Sequence of chain 1.D:
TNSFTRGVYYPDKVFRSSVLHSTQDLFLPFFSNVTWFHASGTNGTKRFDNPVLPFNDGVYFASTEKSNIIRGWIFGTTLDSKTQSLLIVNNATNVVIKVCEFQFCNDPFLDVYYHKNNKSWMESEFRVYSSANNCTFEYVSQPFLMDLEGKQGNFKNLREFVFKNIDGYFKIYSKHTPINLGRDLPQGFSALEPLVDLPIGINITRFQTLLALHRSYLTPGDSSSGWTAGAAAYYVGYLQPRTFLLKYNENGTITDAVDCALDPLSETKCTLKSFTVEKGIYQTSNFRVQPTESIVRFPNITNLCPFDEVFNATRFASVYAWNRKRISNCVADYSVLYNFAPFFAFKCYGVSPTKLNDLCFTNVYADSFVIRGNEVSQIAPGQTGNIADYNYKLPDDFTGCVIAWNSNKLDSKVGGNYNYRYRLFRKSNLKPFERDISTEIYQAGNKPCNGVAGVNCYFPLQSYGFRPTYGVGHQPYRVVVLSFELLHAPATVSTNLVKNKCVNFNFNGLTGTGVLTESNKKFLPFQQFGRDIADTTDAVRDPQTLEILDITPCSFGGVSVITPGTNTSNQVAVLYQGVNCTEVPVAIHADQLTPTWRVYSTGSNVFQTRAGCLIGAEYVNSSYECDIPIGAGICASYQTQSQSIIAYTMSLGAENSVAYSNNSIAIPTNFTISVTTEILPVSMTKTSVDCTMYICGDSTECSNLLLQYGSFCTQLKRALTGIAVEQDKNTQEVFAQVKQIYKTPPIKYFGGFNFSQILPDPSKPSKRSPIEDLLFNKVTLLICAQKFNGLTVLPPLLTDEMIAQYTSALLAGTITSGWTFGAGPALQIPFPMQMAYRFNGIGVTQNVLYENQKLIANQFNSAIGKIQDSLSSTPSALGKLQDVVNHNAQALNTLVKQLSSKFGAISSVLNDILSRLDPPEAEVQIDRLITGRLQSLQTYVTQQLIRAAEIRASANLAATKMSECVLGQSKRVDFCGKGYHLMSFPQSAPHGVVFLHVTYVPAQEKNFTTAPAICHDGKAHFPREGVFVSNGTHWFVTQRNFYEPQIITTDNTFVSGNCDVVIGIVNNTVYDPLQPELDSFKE

The protein below binds the small molecule below.
Small molecule (SMILES): CC(=O)N[C@@H]1[C@@H](O)[C@H](O)[C@@H](CO)O[C@H]1O

Binding-site contacts:
Ligand atom O5 contacts residue ASN61 of chain 1.D at 3.1 Å.
Ligand atom C6 contacts residue TRP258 of chain 1.D at 4.0 Å (hydrophobic).
Ligand atom C1 contacts residue TRP258 of chain 1.D at 3.7 Å (hydrophobic).
Ligand atom C1 contacts residue ASN61 of chain 1.D at 3.9 Å.
Ligand atom O6 contacts residue TRP258 of chain 1.D at 3.3 Å.
Ligand atom O6 contacts residue ASN61 of chain 1.D at 3.3 Å.
Ligand atom C7 contacts residue GLY257 of chain 1.D at 4.2 Å.
Ligand atom C2 contacts residue TRP258 of chain 1.D at 4.1 Å (hydrophobic).
Ligand atom O7 contacts residue TRP258 of chain 1.D at 3.1 Å (h-bond).
Ligand atom C8 contacts residue TRP258 of chain 1.D at 3.7 Å (hydrophobic).
Ligand atom C8 contacts residue GLY257 of chain 1.D at 3.7 Å.
Ligand atom O7 contacts residue GLY257 of chain 1.D at 4.3 Å.
Ligand atom C3 contacts residue TRP258 of chain 1.D at 3.8 Å (hydrophobic).
Ligand atom C5 contacts residue ASN61 of chain 1.D at 3.9 Å.
Ligand atom O4 contacts residue TRP258 of chain 1.D at 3.8 Å.
Ligand atom C5 contacts residue TRP258 of chain 1.D at 3.4 Å (hydrophobic).
Ligand atom C4 contacts residue TRP258 of chain 1.D at 3.9 Å (hydrophobic).
Ligand atom O5 contacts residue TRP258 of chain 1.D at 3.6 Å.
Ligand atom C7 contacts residue TRP258 of chain 1.D at 3.4 Å (hydrophobic).
Ligand atom C6 contacts residue ASN61 of chain 1.D at 3.6 Å.
Ligand atom N2 contacts residue TRP258 of chain 1.D at 3.2 Å.